Sequence of chain 1.B:
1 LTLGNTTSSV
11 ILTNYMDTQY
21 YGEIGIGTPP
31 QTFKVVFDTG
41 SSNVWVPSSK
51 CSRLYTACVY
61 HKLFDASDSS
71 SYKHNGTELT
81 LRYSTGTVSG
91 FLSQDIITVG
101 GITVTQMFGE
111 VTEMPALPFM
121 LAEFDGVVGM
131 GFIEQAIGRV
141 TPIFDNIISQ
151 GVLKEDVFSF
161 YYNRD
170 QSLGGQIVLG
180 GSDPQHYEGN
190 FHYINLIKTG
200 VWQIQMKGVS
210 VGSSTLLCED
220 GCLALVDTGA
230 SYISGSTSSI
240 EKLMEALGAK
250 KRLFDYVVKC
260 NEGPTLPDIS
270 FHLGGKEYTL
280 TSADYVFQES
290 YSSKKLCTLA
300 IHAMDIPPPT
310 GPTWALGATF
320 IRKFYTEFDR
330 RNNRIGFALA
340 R

A small-molecule ligand and the protein it binds are described below.
Small molecule (SMILES): CCOC[C@@H](CC(C)C)NC(=O)[C@@H]1CNC[C@H](C(=O)N(c2ccc(C(C)C)cn2)C2CC2)[C@@H]1O

Binding-site contacts:
Ligand atom O13 contacts residue SER84 of chain 1.B at 2.9 Å (h-bond).
Ligand atom C8 contacts residue TYR83 of chain 1.B at 3.6 Å (hydrophobic).
Ligand atom C18 contacts residue DMS1 of chain 1.G at 3.7 Å.
Ligand atom C16 contacts residue TYR83 of chain 1.B at 3.4 Å (hydrophobic).
Ligand atom C34 contacts residue ARG82 of chain 1.B at 3.4 Å.
Ligand atom C15 contacts residue THR85 of chain 1.B at 3.6 Å.
Ligand atom C21 contacts residue THR85 of chain 1.B at 3.6 Å.
Ligand atom C18 contacts residue DMS1 of chain 1.H at 3.1 Å.
Ligand atom C2 contacts residue ASP38 of chain 1.B at 3.3 Å.
Ligand atom C7 contacts residue GLY228 of chain 1.B at 3.6 Å.
Ligand atom O11 contacts residue THR85 of chain 1.B at 3.4 Å.
Ligand atom O9 contacts residue TYR83 of chain 1.B at 3.4 Å.
Ligand atom C1 contacts residue ASP226 of chain 1.B at 3.3 Å.
Ligand atom O13 contacts residue THR85 of chain 1.B at 3.7 Å.
Ligand atom O11 contacts residue GLY228 of chain 1.B at 3.5 Å (h-bond).
Ligand atom C19 contacts residue DMS1 of chain 1.H at 3.4 Å.
Ligand atom O32 contacts residue ARG82 of chain 1.B at 3.5 Å (salt-bridge).
Ligand atom C34 contacts residue TYR83 of chain 1.B at 3.6 Å (hydrophobic).
Ligand atom C5 contacts residue ASP226 of chain 1.B at 3.3 Å.
Ligand atom C1 contacts residue ALA229 of chain 1.B at 3.7 Å (hydrophobic).
Ligand atom C16 contacts residue ASP38 of chain 1.B at 3.5 Å.
Ligand atom C24 contacts residue ALA122 of chain 1.B at 3.6 Å (hydrophobic).
Ligand atom C24 contacts residue PRO118 of chain 1.B at 3.2 Å (hydrophobic).
Ligand atom N22 contacts residue THR85 of chain 1.B at 2.8 Å (h-bond).
Ligand atom C1 contacts residue ASP38 of chain 1.B at 3.4 Å.
Ligand atom C5 contacts residue GLY40 of chain 1.B at 3.5 Å.
Ligand atom O11 contacts residue DMS1 of chain 1.H at 2.9 Å.
Ligand atom N6 contacts residue GLY40 of chain 1.B at 3.6 Å.
Ligand atom C15 contacts residue DMS1 of chain 1.H at 3.7 Å.
Ligand atom N6 contacts residue ASP38 of chain 1.B at 2.8 Å (salt-bridge).
Ligand atom C4 contacts residue TYR83 of chain 1.B at 3.8 Å (hydrophobic).
Ligand atom C17 contacts residue TYR83 of chain 1.B at 3.5 Å (hydrophobic).
Ligand atom C19 contacts residue PHE124 of chain 1.B at 3.6 Å (hydrophobic).
Ligand atom C1 contacts residue GLY228 of chain 1.B at 3.5 Å.
Ligand atom C4 contacts residue ASP38 of chain 1.B at 3.5 Å.
Ligand atom N6 contacts residue ASP226 of chain 1.B at 2.8 Å (salt-bridge).
Ligand atom O9 contacts residue SER84 of chain 1.B at 2.9 Å (h-bond).
Ligand atom C30 contacts residue THR309 of chain 1.B at 3.6 Å.
Ligand atom N12 contacts residue GLY40 of chain 1.B at 3.0 Å (h-bond).
Ligand atom N10 contacts residue THR85 of chain 1.B at 3.8 Å.